Sequence of chain 16.A:
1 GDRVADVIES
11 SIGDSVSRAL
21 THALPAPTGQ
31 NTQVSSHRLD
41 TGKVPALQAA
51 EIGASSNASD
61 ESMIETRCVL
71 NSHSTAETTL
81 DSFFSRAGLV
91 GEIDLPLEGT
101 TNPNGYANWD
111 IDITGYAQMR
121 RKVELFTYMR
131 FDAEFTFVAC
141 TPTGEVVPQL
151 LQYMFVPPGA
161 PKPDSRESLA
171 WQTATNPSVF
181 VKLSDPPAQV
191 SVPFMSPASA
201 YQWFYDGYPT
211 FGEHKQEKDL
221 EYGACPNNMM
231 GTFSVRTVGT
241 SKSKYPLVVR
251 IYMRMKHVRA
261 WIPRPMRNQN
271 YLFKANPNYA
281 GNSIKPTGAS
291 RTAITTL

Sequence of chain 17.C:
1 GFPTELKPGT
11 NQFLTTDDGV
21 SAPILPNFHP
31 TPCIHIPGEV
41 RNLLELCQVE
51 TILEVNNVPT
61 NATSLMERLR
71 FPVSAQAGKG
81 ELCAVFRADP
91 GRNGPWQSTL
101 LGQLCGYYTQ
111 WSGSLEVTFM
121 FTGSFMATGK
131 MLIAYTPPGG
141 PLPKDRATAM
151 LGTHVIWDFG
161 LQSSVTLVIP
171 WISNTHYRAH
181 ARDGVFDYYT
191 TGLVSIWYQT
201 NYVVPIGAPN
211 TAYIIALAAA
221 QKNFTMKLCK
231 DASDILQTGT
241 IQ

Binding-site contacts:
Ligand atom CAN contacts residue PHE155 of chain 16.A at 3.8 Å (hydrophobic).
Ligand atom CAO contacts residue PHE135 of chain 16.A at 3.8 Å (hydrophobic).
Ligand atom CAA contacts residue PRO177 of chain 16.A at 3.5 Å (hydrophobic).
Ligand atom CAL contacts residue ILE111 of chain 16.A at 3.7 Å (hydrophobic).
Ligand atom CAG contacts residue TRP203 of chain 16.A at 3.7 Å (hydrophobic).
Ligand atom CAH contacts residue GLN202 of chain 16.A at 3.2 Å.
Ligand atom NAU contacts residue PHE155 of chain 16.A at 3.7 Å.
Ligand atom OAE contacts residue ASP112 of chain 16.A at 3.6 Å.
Ligand atom CAY contacts residue ASP112 of chain 16.A at 3.8 Å.
Ligand atom CAG contacts residue GLN202 of chain 16.A at 3.3 Å.
Ligand atom CAS contacts residue TYR201 of chain 16.A at 3.5 Å (hydrophobic).
Ligand atom CAO contacts residue ILE111 of chain 16.A at 3.8 Å (hydrophobic).
Ligand atom CBC contacts residue ASN228 of chain 16.A at 3.8 Å.
Ligand atom CAI contacts residue PHE135 of chain 16.A at 3.7 Å (hydrophobic).
Ligand atom CAY contacts residue THR114 of chain 16.A at 3.8 Å.
Ligand atom CAA contacts residue TYR153 of chain 16.A at 3.5 Å (hydrophobic).
Ligand atom CAT contacts residue TRP203 of chain 16.A at 3.6 Å (hydrophobic).
Ligand atom OAX contacts residue MET195 of chain 16.A at 3.6 Å.
Ligand atom CBC contacts residue TRP203 of chain 16.A at 3.6 Å (hydrophobic).
Ligand atom CAZ contacts residue TRP203 of chain 16.A at 3.5 Å (hydrophobic).
Ligand atom CAG contacts residue ASN228 of chain 16.A at 3.6 Å.
Ligand atom CAA contacts residue SER178 of chain 16.A at 3.5 Å.
Ligand atom CBB contacts residue ILE111 of chain 16.A at 3.6 Å (hydrophobic).
Ligand atom CAA contacts residue VAL179 of chain 16.A at 3.2 Å (hydrophobic).
Ligand atom CAT contacts residue ASN228 of chain 16.A at 3.5 Å.
Ligand atom CAS contacts residue TRP203 of chain 16.A at 3.8 Å (hydrophobic).
Ligand atom NBG contacts residue TRP203 of chain 16.A at 3.3 Å.
Ligand atom OAE contacts residue ILE113 of chain 16.A at 3.3 Å (h-bond).
Ligand atom CAL contacts residue PHE155 of chain 16.A at 3.6 Å (hydrophobic).
Ligand atom CAH contacts residue TRP203 of chain 16.A at 3.5 Å (hydrophobic).
Ligand atom NAC contacts residue ASP112 of chain 16.A at 2.5 Å (salt-bridge).
Ligand atom CAH contacts residue ASN228 of chain 16.A at 3.4 Å.
Ligand atom CAK contacts residue PHE135 of chain 16.A at 3.6 Å (hydrophobic).
Ligand atom CAP contacts residue ILE111 of chain 16.A at 3.8 Å (hydrophobic).
Ligand atom OAD contacts residue ALA275 of chain 16.A at 3.2 Å.
Ligand atom OAX contacts residue ILE111 of chain 16.A at 3.5 Å.
Ligand atom OAD contacts residue LYS274 of chain 16.A at 3.0 Å (salt-bridge).
Ligand atom CAN contacts residue PRO177 of chain 16.A at 3.4 Å (hydrophobic).
Ligand atom CAJ contacts residue PHE155 of chain 16.A at 3.7 Å (hydrophobic).
Ligand atom NAC contacts residue THR114 of chain 16.A at 3.3 Å (h-bond).

The small molecule below binds the protein below.
Small molecule (SMILES): CCO/N=C/c1ccc(OCC[C@@H](C)CCN2CCN(c3ccnc(C(N)=O)c3)C2=O)cc1

Sequence of chain 16.C:
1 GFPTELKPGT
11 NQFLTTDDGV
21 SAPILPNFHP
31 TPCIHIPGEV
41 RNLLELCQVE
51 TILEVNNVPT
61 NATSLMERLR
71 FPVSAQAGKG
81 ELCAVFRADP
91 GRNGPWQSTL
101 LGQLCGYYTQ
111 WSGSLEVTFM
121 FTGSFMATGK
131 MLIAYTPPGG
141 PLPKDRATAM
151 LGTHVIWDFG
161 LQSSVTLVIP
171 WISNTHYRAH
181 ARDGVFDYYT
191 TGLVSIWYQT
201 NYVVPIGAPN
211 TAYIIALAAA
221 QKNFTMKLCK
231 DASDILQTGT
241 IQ